Sequence of chain 3.B:
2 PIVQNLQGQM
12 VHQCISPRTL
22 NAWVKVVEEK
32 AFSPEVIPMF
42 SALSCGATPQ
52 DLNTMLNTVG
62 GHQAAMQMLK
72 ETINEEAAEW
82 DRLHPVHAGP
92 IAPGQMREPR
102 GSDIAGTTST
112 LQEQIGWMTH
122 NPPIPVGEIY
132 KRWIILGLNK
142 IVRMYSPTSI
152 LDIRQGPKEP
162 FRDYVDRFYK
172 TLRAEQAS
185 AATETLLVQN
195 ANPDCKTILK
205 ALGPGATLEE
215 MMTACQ

This small molecule binds to this protein.
Small molecule (SMILES): C[C@@H]1CN(c2ccc3c(=O)n(-c4ccc(Cl)c5c(NS(C)(=O)=O)nn(C)c45)c([C@H](Cc4cc(F)cc(F)c4)NC(=O)Cn4nc(C(F)F)c5c4C(F)(F)[C@@H]4C[C@H]54)nc3c2)C[C@H](C)O1

Sequence of chain 1.A:
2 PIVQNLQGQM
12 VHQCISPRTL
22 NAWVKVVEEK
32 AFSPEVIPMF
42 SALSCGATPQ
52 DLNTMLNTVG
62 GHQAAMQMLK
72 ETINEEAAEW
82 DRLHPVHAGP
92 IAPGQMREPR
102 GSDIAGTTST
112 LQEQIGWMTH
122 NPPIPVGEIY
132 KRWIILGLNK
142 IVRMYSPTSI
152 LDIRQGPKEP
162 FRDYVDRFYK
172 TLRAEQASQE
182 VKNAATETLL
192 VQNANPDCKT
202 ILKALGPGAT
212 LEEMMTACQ

Binding-site contacts:
Ligand atom F25 contacts residue MET67 of chain 1.A at 3.2 Å.
Ligand atom C19 contacts residue ASN58 of chain 1.A at 3.6 Å.
Ligand atom C51 contacts residue THR108 of chain 1.A at 3.6 Å.
Ligand atom O68 contacts residue ASN54 of chain 1.A at 3.6 Å (h-bond).
Ligand atom C67 contacts residue ASN54 of chain 1.A at 3.5 Å.
Ligand atom CL55 contacts residue ASN75 of chain 1.A at 3.3 Å.
Ligand atom C52 contacts residue ASN54 of chain 1.A at 3.4 Å.
Ligand atom O61 contacts residue ASN75 of chain 1.A at 3.0 Å (h-bond).
Ligand atom N34 contacts residue ARG174 of chain 3.B at 3.3 Å.
Ligand atom F38 contacts residue GLN177 of chain 3.B at 3.0 Å.
Ligand atom F28 contacts residue LEU70 of chain 1.A at 3.5 Å.
Ligand atom C53 contacts residue TYR131 of chain 1.A at 3.4 Å (hydrophobic).
Ligand atom C24 contacts residue LEU57 of chain 1.A at 3.5 Å (hydrophobic).
Ligand atom C33 contacts residue ASN58 of chain 1.A at 3.5 Å.
Ligand atom F47 contacts residue LYS71 of chain 1.A at 2.8 Å.
Ligand atom C21 contacts residue ASN54 of chain 1.A at 3.5 Å.
Ligand atom C57 contacts residue LYS71 of chain 1.A at 3.5 Å.
Ligand atom C21 contacts residue ASN58 of chain 1.A at 3.5 Å.
Ligand atom C16 contacts residue ASN58 of chain 1.A at 3.6 Å.
Ligand atom C27 contacts residue LYS71 of chain 1.A at 3.5 Å.
Ligand atom F39 contacts residue ARG174 of chain 3.B at 3.4 Å.
Ligand atom F48 contacts residue GLN64 of chain 1.A at 3.6 Å.
Ligand atom C43 contacts residue GLN64 of chain 1.A at 3.4 Å.
Ligand atom C23 contacts residue LEU57 of chain 1.A at 3.5 Å (hydrophobic).
Ligand atom F28 contacts residue ILE74 of chain 1.A at 3.2 Å.
Ligand atom C52 contacts residue TYR131 of chain 1.A at 3.4 Å (hydrophobic).
Ligand atom C37 contacts residue GLN177 of chain 3.B at 3.5 Å.
Ligand atom C41 contacts residue GLN68 of chain 1.A at 3.3 Å.
Ligand atom F28 contacts residue LYS71 of chain 1.A at 3.2 Å.
Ligand atom F38 contacts residue ARG174 of chain 3.B at 3.5 Å.
Ligand atom N17 contacts residue ASN58 of chain 1.A at 3.1 Å (h-bond).
Ligand atom O62 contacts residue LYS71 of chain 1.A at 2.9 Å (salt-bridge).
Ligand atom F39 contacts residue LEU173 of chain 3.B at 3.5 Å.
Ligand atom C23 contacts residue ASN58 of chain 1.A at 3.1 Å.
Ligand atom N30 contacts residue ASN58 of chain 1.A at 2.8 Å (h-bond).
Ligand atom F48 contacts residue ARG174 of chain 3.B at 3.4 Å.
Ligand atom O68 contacts residue THR108 of chain 1.A at 2.9 Å (h-bond).
Ligand atom F25 contacts residue LEU57 of chain 1.A at 3.2 Å.
Ligand atom O32 contacts residue LYS71 of chain 1.A at 2.9 Å (salt-bridge).
Ligand atom N35 contacts residue ARG174 of chain 3.B at 3.5 Å.